Sequence of chain 1.A:
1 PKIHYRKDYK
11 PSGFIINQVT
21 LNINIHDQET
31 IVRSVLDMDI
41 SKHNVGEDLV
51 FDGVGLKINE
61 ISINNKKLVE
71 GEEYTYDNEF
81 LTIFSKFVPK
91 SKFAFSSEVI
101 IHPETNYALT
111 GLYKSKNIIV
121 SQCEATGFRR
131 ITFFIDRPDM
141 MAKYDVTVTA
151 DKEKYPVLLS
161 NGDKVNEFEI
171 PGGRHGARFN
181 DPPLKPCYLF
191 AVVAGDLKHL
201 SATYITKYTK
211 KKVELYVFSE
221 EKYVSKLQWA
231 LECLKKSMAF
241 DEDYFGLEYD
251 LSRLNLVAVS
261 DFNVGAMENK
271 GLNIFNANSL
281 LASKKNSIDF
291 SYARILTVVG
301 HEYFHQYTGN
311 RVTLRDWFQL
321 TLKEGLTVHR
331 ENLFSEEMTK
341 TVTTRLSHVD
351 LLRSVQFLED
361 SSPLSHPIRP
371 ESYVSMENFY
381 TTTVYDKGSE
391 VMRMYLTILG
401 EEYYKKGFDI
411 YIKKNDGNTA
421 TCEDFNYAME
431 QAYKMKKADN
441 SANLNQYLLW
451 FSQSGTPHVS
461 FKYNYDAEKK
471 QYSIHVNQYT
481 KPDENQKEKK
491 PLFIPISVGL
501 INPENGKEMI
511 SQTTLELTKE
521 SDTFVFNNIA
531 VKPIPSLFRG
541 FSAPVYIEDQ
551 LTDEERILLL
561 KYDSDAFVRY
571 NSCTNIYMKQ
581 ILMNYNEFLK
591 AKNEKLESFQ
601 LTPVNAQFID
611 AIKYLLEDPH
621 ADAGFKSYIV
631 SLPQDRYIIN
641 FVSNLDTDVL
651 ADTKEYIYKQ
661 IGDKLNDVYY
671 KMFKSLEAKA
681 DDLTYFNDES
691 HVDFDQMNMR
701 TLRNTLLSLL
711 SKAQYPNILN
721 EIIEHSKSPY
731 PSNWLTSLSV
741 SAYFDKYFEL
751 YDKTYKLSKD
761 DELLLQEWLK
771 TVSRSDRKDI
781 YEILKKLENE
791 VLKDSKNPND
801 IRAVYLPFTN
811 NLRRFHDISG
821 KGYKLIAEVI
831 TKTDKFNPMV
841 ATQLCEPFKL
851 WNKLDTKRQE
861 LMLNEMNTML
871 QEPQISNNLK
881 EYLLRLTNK

The small molecule below binds the protein below.
Small molecule (SMILES): O=C(N[C@@H](C(=O)NO)c1ccc(-c2cc(F)c(F)c(F)c2)cc1)C1CCCC1

Binding-site contacts:
Ligand atom NAQ contacts residue ALA266 of chain 1.A at 2.9 Å (h-bond).
Ligand atom FAF contacts residue GLU377 of chain 1.A at 3.3 Å.
Ligand atom O contacts residue GLU324 of chain 1.A at 2.8 Å (salt-bridge).
Ligand atom FAD contacts residue ASN263 of chain 1.A at 3.5 Å.
Ligand atom OAC contacts residue ZN1 of chain 1.B at 2.2 Å.
Ligand atom CAJ contacts residue VAL264 of chain 1.A at 3.5 Å (hydrophobic).
Ligand atom CAJ contacts residue ALA266 of chain 1.A at 3.3 Å (hydrophobic).
Ligand atom FAD contacts residue THR110 of chain 1.A at 3.5 Å.
Ligand atom O contacts residue ZN1 of chain 1.B at 2.1 Å.
Ligand atom NAQ contacts residue GLU268 of chain 1.A at 3.6 Å.
Ligand atom C contacts residue ALA266 of chain 1.A at 3.6 Å (hydrophobic).
Ligand atom C contacts residue TYR385 of chain 1.A at 3.5 Å (hydrophobic).
Ligand atom CAG contacts residue TYR380 of chain 1.A at 3.5 Å (hydrophobic).
Ligand atom OAB contacts residue ALA266 of chain 1.A at 3.2 Å (h-bond).
Ligand atom OAC contacts residue GLU302 of chain 1.A at 2.5 Å (salt-bridge).
Ligand atom OAC contacts residue GLU268 of chain 1.A at 2.9 Å (salt-bridge).
Ligand atom CAP contacts residue TYR385 of chain 1.A at 3.6 Å (hydrophobic).
Ligand atom NAQ contacts residue ZN1 of chain 1.B at 2.9 Å.
Ligand atom NAQ contacts residue GLU302 of chain 1.A at 2.9 Å (salt-bridge).
Ligand atom CAZ contacts residue GLU124 of chain 1.A at 3.0 Å.
Ligand atom FAF contacts residue THR110 of chain 1.A at 3.6 Å.
Ligand atom CAU contacts residue GLU124 of chain 1.A at 3.3 Å.
Ligand atom CAH contacts residue VAL264 of chain 1.A at 3.6 Å (hydrophobic).
Ligand atom CAY contacts residue VAL264 of chain 1.A at 3.5 Å (hydrophobic).
Ligand atom C contacts residue ZN1 of chain 1.B at 2.8 Å.
Ligand atom OAC contacts residue HIS301 of chain 1.A at 3.1 Å.
Ligand atom CA contacts residue ALA266 of chain 1.A at 3.2 Å (hydrophobic).
Ligand atom O contacts residue TYR385 of chain 1.A at 2.7 Å (h-bond).
Ligand atom O contacts residue HIS301 of chain 1.A at 3.4 Å (h-bond).
Ligand atom FAD contacts residue GLN122 of chain 1.A at 3.4 Å.
Ligand atom CAN contacts residue HIS301 of chain 1.A at 3.5 Å.
Ligand atom OAC contacts residue HIS305 of chain 1.A at 3.0 Å (h-bond).
Ligand atom CAI contacts residue TYR385 of chain 1.A at 3.4 Å (hydrophobic).
Ligand atom FAE contacts residue GLU377 of chain 1.A at 3.6 Å.
Ligand atom FAE contacts residue ALA125 of chain 1.A at 3.4 Å.
Ligand atom CAU contacts residue MET839 of chain 1.A at 3.6 Å (hydrophobic).
Ligand atom OAB contacts residue GLY265 of chain 1.A at 2.9 Å (h-bond).
Ligand atom CAV contacts residue GLU124 of chain 1.A at 3.2 Å.
Ligand atom CAY contacts residue TYR385 of chain 1.A at 3.6 Å (hydrophobic).
Ligand atom FAF contacts residue GLU124 of chain 1.A at 3.5 Å.